Sequence of chain 2.A:
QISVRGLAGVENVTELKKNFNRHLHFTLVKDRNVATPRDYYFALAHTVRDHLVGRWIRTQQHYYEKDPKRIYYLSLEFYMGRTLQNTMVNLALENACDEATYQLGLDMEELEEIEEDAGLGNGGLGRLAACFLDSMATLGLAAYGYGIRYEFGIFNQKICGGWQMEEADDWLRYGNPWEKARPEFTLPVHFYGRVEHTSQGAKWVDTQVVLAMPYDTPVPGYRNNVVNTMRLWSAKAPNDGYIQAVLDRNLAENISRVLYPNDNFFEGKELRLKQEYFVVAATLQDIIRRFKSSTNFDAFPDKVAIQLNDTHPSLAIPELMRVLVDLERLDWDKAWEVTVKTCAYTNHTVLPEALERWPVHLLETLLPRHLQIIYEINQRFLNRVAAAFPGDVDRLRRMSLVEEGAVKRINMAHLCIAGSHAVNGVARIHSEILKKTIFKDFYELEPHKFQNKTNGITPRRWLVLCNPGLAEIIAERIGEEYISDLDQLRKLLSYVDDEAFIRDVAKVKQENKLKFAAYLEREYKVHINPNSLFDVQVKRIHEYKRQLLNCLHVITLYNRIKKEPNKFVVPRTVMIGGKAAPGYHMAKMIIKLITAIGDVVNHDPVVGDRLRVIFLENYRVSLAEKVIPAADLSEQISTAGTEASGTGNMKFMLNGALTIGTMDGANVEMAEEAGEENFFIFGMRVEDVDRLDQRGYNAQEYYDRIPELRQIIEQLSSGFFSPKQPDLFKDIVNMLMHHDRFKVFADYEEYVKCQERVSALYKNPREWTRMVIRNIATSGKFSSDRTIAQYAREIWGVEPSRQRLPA

Binding-site contacts:
Ligand atom C12 contacts residue ASP283 of chain 2.A at 3.4 Å.
Ligand atom C3 contacts residue GLY675 of chain 2.A at 3.8 Å.
Ligand atom C3 contacts residue GLU672 of chain 2.A at 3.4 Å.
Ligand atom C6 contacts residue HIS377 of chain 2.A at 3.7 Å.
Ligand atom O3 contacts residue SER674 of chain 2.A at 3.1 Å (h-bond).
Ligand atom O5 contacts residue LEU136 of chain 2.A at 3.3 Å (h-bond).
Ligand atom C10 contacts residue ASN284 of chain 2.A at 3.4 Å.
Ligand atom O4 contacts residue ASN484 of chain 2.A at 3.3 Å (h-bond).
Ligand atom C2 contacts residue HIS377 of chain 2.A at 3.6 Å.
Ligand atom C8 contacts residue ASN284 of chain 2.A at 3.4 Å.
Ligand atom O3 contacts residue GLY675 of chain 2.A at 3.1 Å (h-bond).
Ligand atom O9 contacts residue ASP339 of chain 2.A at 3.1 Å (salt-bridge).
Ligand atom O9 contacts residue THR378 of chain 2.A at 3.2 Å.
Ligand atom O3 contacts residue ALA673 of chain 2.A at 3.4 Å (h-bond).
Ligand atom O6 contacts residue LEU139 of chain 2.A at 3.6 Å.
Ligand atom C2 contacts residue ASN284 of chain 2.A at 3.8 Å.
Ligand atom O2 contacts residue GLU672 of chain 2.A at 3.1 Å (salt-bridge).
Ligand atom C4 contacts residue GLY675 of chain 2.A at 3.7 Å.
Ligand atom C9 contacts residue ASN284 of chain 2.A at 3.7 Å.
Ligand atom C5 contacts residue GLY135 of chain 2.A at 3.7 Å.
Ligand atom C12 contacts residue ASN284 of chain 2.A at 3.6 Å.
Ligand atom C6 contacts residue GLY135 of chain 2.A at 3.7 Å.
Ligand atom O12 contacts residue LEU136 of chain 2.A at 3.2 Å (h-bond).
Ligand atom C6 contacts residue ASN484 of chain 2.A at 3.2 Å.
Ligand atom O9 contacts residue HIS377 of chain 2.A at 3.8 Å.
Ligand atom O6 contacts residue HIS377 of chain 2.A at 2.7 Å (h-bond).
Ligand atom C11 contacts residue ASP283 of chain 2.A at 3.3 Å.
Ligand atom O12 contacts residue GLY135 of chain 2.A at 3.6 Å.
Ligand atom O4 contacts residue GLY675 of chain 2.A at 2.7 Å (h-bond).
Ligand atom C8 contacts residue HIS377 of chain 2.A at 3.3 Å.
Ligand atom C5 contacts residue LEU136 of chain 2.A at 3.7 Å (hydrophobic).
Ligand atom O2 contacts residue ASN284 of chain 2.A at 2.7 Å (h-bond).
Ligand atom O2 contacts residue TYR573 of chain 2.A at 3.1 Å (h-bond).
Ligand atom O3 contacts residue GLU672 of chain 2.A at 2.7 Å (salt-bridge).
Ligand atom O4 contacts residue SER674 of chain 2.A at 3.3 Å.
Ligand atom C11 contacts residue ASN284 of chain 2.A at 3.4 Å.
Ligand atom O6 contacts residue ASN484 of chain 2.A at 2.8 Å (h-bond).
Ligand atom C12 contacts residue LEU136 of chain 2.A at 3.5 Å (hydrophobic).
Ligand atom C7 contacts residue ASN284 of chain 2.A at 3.4 Å.
Ligand atom O12 contacts residue ASP283 of chain 2.A at 2.7 Å (salt-bridge).

The protein below binds the small molecule below.
Small molecule (SMILES): OC[C@H]1O[C@@H](c2cc(O)ccc2O)[C@H](O)[C@@H](O)[C@@H]1O